Binding-site contacts:
Ligand atom N7 contacts residue GLY17 of chain 1.H at 3.5 Å.
Ligand atom C5' contacts residue GLY21 of chain 1.H at 3.6 Å.
Ligand atom N3 contacts residue ARG48 of chain 1.H at 2.8 Å (salt-bridge).
Ligand atom C4 contacts residue GLU42 of chain 1.H at 3.4 Å.
Ligand atom N7 contacts residue LYS14 of chain 1.H at 2.7 Å (salt-bridge).
Ligand atom C5 contacts residue LYS14 of chain 1.H at 3.6 Å.
Ligand atom N6 contacts residue SER18 of chain 1.H at 3.3 Å.
Ligand atom N9 contacts residue GLY17 of chain 1.H at 3.4 Å (h-bond).
Ligand atom OP1 contacts residue LYS22 of chain 1.H at 3.7 Å.
Ligand atom C6 contacts residue SER18 of chain 1.H at 3.6 Å.
Ligand atom N7 contacts residue SER18 of chain 1.H at 3.5 Å (h-bond).
Ligand atom O4' contacts residue ARG31 of chain 1.H at 3.4 Å (salt-bridge).
Ligand atom O3' contacts residue ARG37 of chain 1.H at 2.9 Å (salt-bridge).
Ligand atom C5 contacts residue GLY17 of chain 1.H at 3.7 Å.
Ligand atom O3' contacts residue GLY21 of chain 1.H at 3.6 Å.
Ligand atom C5 contacts residue SER18 of chain 1.H at 3.6 Å.
Ligand atom N6 contacts residue LYS14 of chain 1.H at 3.3 Å (salt-bridge).
Ligand atom N4 contacts residue ILE40 of chain 1.H at 2.9 Å (h-bond).
Ligand atom C5' contacts residue LYS23 of chain 1.H at 3.7 Å.
Ligand atom O2 contacts residue ASN39 of chain 1.H at 3.4 Å (h-bond).
Ligand atom C4 contacts residue GLY17 of chain 1.H at 3.6 Å.
Ligand atom O2 contacts residue ILE20 of chain 1.H at 3.4 Å.
Ligand atom N4 contacts residue GLU42 of chain 1.H at 2.5 Å (salt-bridge).
Ligand atom OP1 contacts residue LYS23 of chain 1.H at 2.8 Å (salt-bridge).
Ligand atom O4' contacts residue GLY24 of chain 1.H at 3.4 Å.
Ligand atom N4 contacts residue GLY17 of chain 1.H at 3.7 Å.
Ligand atom O4' contacts residue ILE20 of chain 1.H at 3.3 Å.
Ligand atom O2 contacts residue ARG48 of chain 1.H at 2.9 Å (salt-bridge).
Ligand atom C4' contacts residue LYS23 of chain 1.H at 3.7 Å.
Ligand atom O3' contacts residue LYS22 of chain 1.H at 3.5 Å.
Ligand atom C2 contacts residue ARG48 of chain 1.H at 3.6 Å.
Ligand atom N4 contacts residue GLY13 of chain 1.H at 3.5 Å (h-bond).
Ligand atom N3 contacts residue LYS22 of chain 1.H at 3.7 Å.
Ligand atom C8 contacts residue GLY17 of chain 1.H at 3.4 Å.
Ligand atom C2' contacts residue GLY17 of chain 1.H at 3.6 Å.
Ligand atom O5' contacts residue LYS14 of chain 1.H at 3.2 Å.
Ligand atom O2 contacts residue ARG31 of chain 1.H at 3.0 Å (salt-bridge).
Ligand atom O2 contacts residue VAL27 of chain 1.H at 3.6 Å.
Ligand atom N3 contacts residue GLU42 of chain 1.H at 3.4 Å (salt-bridge).
Ligand atom C2 contacts residue ILE20 of chain 1.H at 3.5 Å (hydrophobic).

The protein below binds the small molecule below.
Small molecule (SMILES): Nc1ccn([C@H]2C[C@H](O[P](=O)(O)OC[C@H]3O[C@@H](n4ccc(N)nc4=O)C[C@@H]3O)[C@@H](CO[P](=O)(O)O[C@H]3C[C@H](n4ccc(N)nc4=O)O[C@@H]3CO[P](=O)(O)O[C@H]3C[C@H](n4cnc5c(N)ncnc54)O[C@@H]3CO[P](=O)(O)O[C@H]3C[C@H](n4cnc5c(N)ncnc54)O[C@@H]3CO)O2)c(=O)n1

Sequence of chain 1.H:
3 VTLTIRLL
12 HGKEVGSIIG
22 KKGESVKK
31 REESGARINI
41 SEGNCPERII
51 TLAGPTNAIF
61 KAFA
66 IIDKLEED